Binding-site contacts:
Ligand atom C28 contacts residue LEU318 of chain 1.H at 3.3 Å (hydrophobic).
Ligand atom C20 contacts residue LEU274 of chain 1.H at 3.6 Å (hydrophobic).
Ligand atom C09 contacts residue ASN452 of chain 1.H at 3.7 Å.
Ligand atom C25 contacts residue ASP270 of chain 1.H at 3.7 Å.
Ligand atom N31 contacts residue ALA477 of chain 1.H at 2.6 Å (h-bond).
Ligand atom C22 contacts residue GLY315 of chain 1.H at 3.7 Å.
Ligand atom C17 contacts residue ASP270 of chain 1.H at 3.0 Å.
Ligand atom O26 contacts residue ARG454 of chain 1.H at 3.4 Å (salt-bridge).
Ligand atom C18 contacts residue ILE271 of chain 1.H at 3.7 Å (hydrophobic).
Ligand atom C20 contacts residue ILE448 of chain 1.H at 3.7 Å (hydrophobic).
Ligand atom N14 contacts residue ALA451 of chain 1.H at 3.6 Å.
Ligand atom C27 contacts residue VAL266 of chain 1.H at 3.6 Å (hydrophobic).
Ligand atom C29 contacts residue LEU318 of chain 1.H at 2.9 Å (hydrophobic).
Ligand atom C05 contacts residue CYS314 of chain 1.H at 3.3 Å (hydrophobic).
Ligand atom C21 contacts residue LEU274 of chain 1.H at 3.7 Å (hydrophobic).
Ligand atom O01 contacts residue ALA477 of chain 1.H at 3.8 Å.
Ligand atom N31 contacts residue GLY476 of chain 1.H at 3.2 Å.
Ligand atom C04 contacts residue GLY315 of chain 1.H at 3.7 Å.
Ligand atom C02 contacts residue GLY476 of chain 1.H at 3.5 Å.
Ligand atom C24 contacts residue ALA451 of chain 1.H at 3.5 Å (hydrophobic).
Ligand atom C05 contacts residue GLY315 of chain 1.H at 3.1 Å.
Ligand atom C15 contacts residue ALA451 of chain 1.H at 3.5 Å (hydrophobic).
Ligand atom C04 contacts residue CYS314 of chain 1.H at 3.4 Å (hydrophobic).
Ligand atom N14 contacts residue ILE448 of chain 1.H at 3.5 Å.
Ligand atom C11 contacts residue ASN452 of chain 1.H at 3.2 Å.
Ligand atom C17 contacts residue ILE271 of chain 1.H at 3.3 Å (hydrophobic).
Ligand atom C13 contacts residue LEU318 of chain 1.H at 3.4 Å (hydrophobic).
Ligand atom C29 contacts residue ALA451 of chain 1.H at 3.6 Å (hydrophobic).
Ligand atom C19 contacts residue ILE448 of chain 1.H at 3.6 Å (hydrophobic).
Ligand atom O01 contacts residue THR480 of chain 1.H at 3.0 Å (h-bond).
Ligand atom C02 contacts residue ALA477 of chain 1.H at 3.4 Å (hydrophobic).
Ligand atom N30 contacts residue ALA451 of chain 1.H at 3.7 Å.
Ligand atom N30 contacts residue LEU318 of chain 1.H at 3.0 Å.
Ligand atom N16 contacts residue ASP270 of chain 1.H at 3.6 Å (salt-bridge).
Ligand atom C22 contacts residue LEU319 of chain 1.H at 3.7 Å (hydrophobic).
Ligand atom C13 contacts residue ALA451 of chain 1.H at 3.6 Å (hydrophobic).
Ligand atom C24 contacts residue LEU318 of chain 1.H at 3.4 Å (hydrophobic).
Ligand atom C02 contacts residue THR480 of chain 1.H at 3.6 Å.
Ligand atom C23 contacts residue ILE271 of chain 1.H at 3.4 Å (hydrophobic).
Ligand atom C09 contacts residue THR480 of chain 1.H at 3.6 Å.

Sequence of chain 1.H:
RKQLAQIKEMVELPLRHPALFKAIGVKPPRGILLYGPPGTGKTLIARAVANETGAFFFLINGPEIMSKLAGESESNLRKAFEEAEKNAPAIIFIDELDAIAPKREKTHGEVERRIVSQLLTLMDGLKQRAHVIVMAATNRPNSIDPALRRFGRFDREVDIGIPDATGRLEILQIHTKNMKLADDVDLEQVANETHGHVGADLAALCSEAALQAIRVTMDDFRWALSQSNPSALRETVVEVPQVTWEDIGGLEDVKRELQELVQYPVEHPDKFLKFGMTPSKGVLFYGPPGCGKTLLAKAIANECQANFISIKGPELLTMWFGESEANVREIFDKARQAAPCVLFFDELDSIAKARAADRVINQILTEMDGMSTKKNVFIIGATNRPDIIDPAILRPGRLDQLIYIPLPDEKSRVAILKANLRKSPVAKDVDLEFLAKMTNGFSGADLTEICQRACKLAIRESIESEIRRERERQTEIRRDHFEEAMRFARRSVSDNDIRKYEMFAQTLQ

This protein binds this small molecule.
Small molecule (SMILES): Cc1cc2c(C(N)=O)cccc2n1-c1nc2c(c(NCc3ccccc3)n1)COCC2